Sequence of chain 1.A:
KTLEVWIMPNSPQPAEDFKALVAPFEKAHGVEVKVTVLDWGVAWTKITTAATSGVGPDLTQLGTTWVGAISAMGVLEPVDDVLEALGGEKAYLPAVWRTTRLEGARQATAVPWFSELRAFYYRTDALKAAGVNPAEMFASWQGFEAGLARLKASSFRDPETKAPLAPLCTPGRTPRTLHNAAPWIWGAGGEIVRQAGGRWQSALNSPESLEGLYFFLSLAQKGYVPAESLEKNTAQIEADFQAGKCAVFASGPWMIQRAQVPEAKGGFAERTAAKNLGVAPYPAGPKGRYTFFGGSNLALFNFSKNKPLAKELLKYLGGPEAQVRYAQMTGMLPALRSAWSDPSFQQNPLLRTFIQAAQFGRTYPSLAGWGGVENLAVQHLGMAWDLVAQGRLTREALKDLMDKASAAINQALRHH

Binding-site contacts:
Ligand atom C2 contacts residue GLU118 of chain 1.A at 3.2 Å.
Ligand atom O5 contacts residue TRP256 of chain 1.A at 3.6 Å.
Ligand atom O6 contacts residue THR179 of chain 1.A at 3.5 Å.
Ligand atom O2 contacts residue GLU118 of chain 1.A at 2.5 Å (salt-bridge).
Ligand atom O4 contacts residue GLU118 of chain 1.A at 3.4 Å (salt-bridge).
Ligand atom O3 contacts residue THR66 of chain 1.A at 2.7 Å (h-bond).
Ligand atom O3 contacts residue GLY297 of chain 1.A at 3.1 Å (h-bond).
Ligand atom O6 contacts residue HIS181 of chain 1.A at 3.3 Å.
Ligand atom O3 contacts residue ARG260 of chain 1.A at 2.9 Å (salt-bridge).
Ligand atom C3 contacts residue FJO1 of chain 1.I at 3.5 Å.
Ligand atom C6 contacts residue TRP68 of chain 1.A at 3.6 Å (hydrophobic).
Ligand atom C4 contacts residue THR67 of chain 1.A at 3.5 Å.
Ligand atom O6 contacts residue ARG260 of chain 1.A at 3.6 Å.
Ligand atom O6 contacts residue TRP42 of chain 1.A at 3.6 Å.
Ligand atom O4 contacts residue TRP42 of chain 1.A at 3.6 Å.
Ligand atom C2 contacts residue TRP42 of chain 1.A at 3.5 Å (hydrophobic).
Ligand atom C2 contacts residue PRO11 of chain 1.A at 3.5 Å (hydrophobic).
Ligand atom C6 contacts residue TRP256 of chain 1.A at 3.6 Å (hydrophobic).
Ligand atom O4 contacts residue GLY65 of chain 1.A at 3.2 Å.
Ligand atom C2 contacts residue ARG260 of chain 1.A at 3.6 Å.
Ligand atom O3 contacts residue PRO11 of chain 1.A at 3.4 Å (h-bond).
Ligand atom C3 contacts residue GLY297 of chain 1.A at 3.1 Å.
Ligand atom O5 contacts residue GLU240 of chain 1.A at 3.4 Å (salt-bridge).
Ligand atom O2 contacts residue GLY297 of chain 1.A at 3.0 Å (h-bond).
Ligand atom O6 contacts residue GLN244 of chain 1.A at 3.0 Å (h-bond).
Ligand atom O6 contacts residue GLU240 of chain 1.A at 3.4 Å (salt-bridge).
Ligand atom O2 contacts residue PRO11 of chain 1.A at 2.7 Å (h-bond).
Ligand atom O4 contacts residue THR67 of chain 1.A at 2.6 Å (h-bond).
Ligand atom O2 contacts residue ARG178 of chain 1.A at 3.1 Å (salt-bridge).
Ligand atom C5 contacts residue GLU240 of chain 1.A at 3.6 Å.
Ligand atom C3 contacts residue PRO11 of chain 1.A at 3.3 Å (hydrophobic).
Ligand atom O4 contacts residue THR66 of chain 1.A at 3.4 Å (h-bond).
Ligand atom O2 contacts residue ARG260 of chain 1.A at 2.7 Å (salt-bridge).
Ligand atom O6 contacts residue THR236 of chain 1.A at 3.6 Å.
Ligand atom O4 contacts residue ARG120 of chain 1.A at 3.3 Å (salt-bridge).
Ligand atom O3 contacts residue GLY296 of chain 1.A at 3.4 Å.
Ligand atom O5 contacts residue HIS181 of chain 1.A at 3.4 Å.
Ligand atom O4 contacts residue ARG260 of chain 1.A at 3.6 Å.
Ligand atom C6 contacts residue GLU240 of chain 1.A at 3.3 Å.
Ligand atom C6 contacts residue GLN244 of chain 1.A at 3.2 Å.

The protein below binds the small molecule below.
Small molecule (SMILES): OC[C@H]1O[C@@H](O[C@H]2[C@H](O)[C@@H](O)[C@H](O[C@H]3[C@H](O)[C@@H](O)[C@H](O[C@H]4[C@H](O)[C@@H](O)[C@H](O)O[C@@H]4CO)O[C@@H]3CO)O[C@@H]2CO)[C@H](O)[C@@H](O)[C@@H]1O